Binding-site contacts:
Ligand atom O41 contacts residue ARG173 of chain 1.SC at 2.1 Å (salt-bridge).
Ligand atom C43 contacts residue THR167 of chain 1.SC at 3.6 Å.
Ligand atom N12 contacts residue LYS62 of chain 1.CD at 3.9 Å.
Ligand atom O41 contacts residue GLY168 of chain 1.SC at 3.9 Å.
Ligand atom O41 contacts residue THR167 of chain 1.SC at 3.7 Å.
Ligand atom N12 contacts residue GLN64 of chain 1.CD at 4.2 Å.
Ligand atom N24 contacts residue THR167 of chain 1.SC at 4.2 Å.
Ligand atom C61 contacts residue ARG173 of chain 1.SC at 3.2 Å.
Ligand atom O11 contacts residue GLY168 of chain 1.SC at 4.3 Å.
Ligand atom C52 contacts residue GLY168 of chain 1.SC at 4.2 Å.
Ligand atom C51 contacts residue ARG173 of chain 1.SC at 3.7 Å.
Ligand atom O31 contacts residue THR167 of chain 1.SC at 3.3 Å (h-bond).
Ligand atom C53 contacts residue THR167 of chain 1.SC at 4.2 Å.
Ligand atom O43 contacts residue THR167 of chain 1.SC at 3.5 Å.
Ligand atom C31 contacts residue THR167 of chain 1.SC at 3.8 Å.
Ligand atom C41 contacts residue ARG173 of chain 1.SC at 3.3 Å.
Ligand atom C41 contacts residue THR167 of chain 1.SC at 4.4 Å.
Ligand atom O61 contacts residue ARG173 of chain 1.SC at 3.7 Å.
Ligand atom C13 contacts residue THR167 of chain 1.SC at 4.2 Å.
Ligand atom O53 contacts residue THR167 of chain 1.SC at 3.6 Å.

A small-molecule ligand and the protein it binds are described below.
Small molecule (SMILES): NC[C@@H]1O[C@H](O[C@H]2[C@@H](O)[C@H](O[C@@H]3[C@@H](O)[C@H](N)C[C@H](N)[C@H]3O[C@H]3O[C@H](CO)[C@@H](O)[C@H](O)[C@H]3N)O[C@@H]2CO)[C@H](N)[C@@H](O)[C@@H]1O

Sequence of chain 1.CD:
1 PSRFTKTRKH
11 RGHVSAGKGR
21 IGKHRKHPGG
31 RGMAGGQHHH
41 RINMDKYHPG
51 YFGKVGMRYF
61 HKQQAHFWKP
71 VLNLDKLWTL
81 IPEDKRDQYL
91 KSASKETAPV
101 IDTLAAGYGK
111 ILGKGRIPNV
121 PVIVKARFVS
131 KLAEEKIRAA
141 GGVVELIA

Sequence of chain 1.SC:
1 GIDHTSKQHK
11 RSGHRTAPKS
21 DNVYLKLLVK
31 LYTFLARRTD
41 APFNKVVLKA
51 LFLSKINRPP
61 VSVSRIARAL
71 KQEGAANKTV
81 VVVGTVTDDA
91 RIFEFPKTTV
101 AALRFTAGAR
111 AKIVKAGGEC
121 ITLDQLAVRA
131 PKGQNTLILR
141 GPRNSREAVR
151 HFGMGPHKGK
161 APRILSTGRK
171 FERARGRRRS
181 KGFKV